Sequence of chain 6.C:
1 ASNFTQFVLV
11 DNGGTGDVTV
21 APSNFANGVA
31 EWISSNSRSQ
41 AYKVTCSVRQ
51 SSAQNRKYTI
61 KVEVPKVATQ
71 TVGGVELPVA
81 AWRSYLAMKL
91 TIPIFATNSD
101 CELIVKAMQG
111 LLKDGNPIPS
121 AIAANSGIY

Sequence of chain 1.C:
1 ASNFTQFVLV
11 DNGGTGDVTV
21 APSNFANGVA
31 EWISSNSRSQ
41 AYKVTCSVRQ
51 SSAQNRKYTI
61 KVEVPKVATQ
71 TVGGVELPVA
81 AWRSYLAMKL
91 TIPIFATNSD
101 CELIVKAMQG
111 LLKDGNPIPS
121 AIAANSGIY

Binding-site contacts:
Ligand atom N7 contacts residue THR45 of chain 1.C at 2.7 Å (h-bond).
Ligand atom OP2 contacts residue LYS57 of chain 6.C at 3.0 Å (salt-bridge).
Ligand atom N1 contacts residue SER47 of chain 1.C at 2.7 Å (h-bond).
Ligand atom N6 contacts residue THR45 of chain 1.C at 2.8 Å (h-bond).
Ligand atom P contacts residue ARG49 of chain 6.C at 3.7 Å.
Ligand atom OP2 contacts residue TYR85 of chain 1.C at 2.6 Å (h-bond).
Ligand atom P contacts residue SER51 of chain 6.C at 3.2 Å.
Ligand atom N9 contacts residue LYS61 of chain 1.C at 3.8 Å.
Ligand atom C2 contacts residue SER47 of chain 1.C at 3.2 Å.
Ligand atom OP1 contacts residue SER51 of chain 6.C at 2.7 Å (h-bond).
Ligand atom N7 contacts residue TYR85 of chain 1.C at 3.8 Å.
Ligand atom P contacts residue LYS57 of chain 6.C at 3.1 Å.
Ligand atom OP2 contacts residue LYS57 of chain 6.C at 3.5 Å (salt-bridge).
Ligand atom OP1 contacts residue ASN55 of chain 6.C at 3.0 Å (h-bond).
Ligand atom C6 contacts residue THR45 of chain 1.C at 3.4 Å.
Ligand atom N7 contacts residue LYS61 of chain 1.C at 3.4 Å.
Ligand atom OP1 contacts residue ASN55 of chain 6.C at 3.2 Å.
Ligand atom N1 contacts residue THR59 of chain 1.C at 3.4 Å.
Ligand atom C5' contacts residue ARG49 of chain 6.C at 2.6 Å.
Ligand atom OP2 contacts residue THR91 of chain 6.C at 3.7 Å.
Ligand atom N6 contacts residue THR59 of chain 1.C at 2.7 Å (h-bond).
Ligand atom O4' contacts residue LYS61 of chain 1.C at 3.7 Å.
Ligand atom N6 contacts residue CYS46 of chain 1.C at 3.6 Å (h-bond).
Ligand atom OP1 contacts residue LYS89 of chain 6.C at 3.5 Å (salt-bridge).
Ligand atom C4' contacts residue ARG49 of chain 6.C at 3.6 Å.
Ligand atom OP2 contacts residue LYS89 of chain 6.C at 3.5 Å (salt-bridge).
Ligand atom OP2 contacts residue LYS43 of chain 1.C at 2.7 Å (salt-bridge).
Ligand atom C8 contacts residue LYS61 of chain 1.C at 3.6 Å.
Ligand atom C6 contacts residue THR59 of chain 1.C at 3.5 Å.
Ligand atom O3' contacts residue SER51 of chain 6.C at 3.3 Å (h-bond).
Ligand atom OP1 contacts residue LYS57 of chain 6.C at 2.9 Å.
Ligand atom O5' contacts residue ARG49 of chain 6.C at 3.6 Å (salt-bridge).
Ligand atom C5' contacts residue LYS57 of chain 6.C at 3.8 Å.
Ligand atom O5' contacts residue LYS89 of chain 6.C at 3.2 Å (salt-bridge).
Ligand atom O5' contacts residue LYS57 of chain 6.C at 2.8 Å (salt-bridge).
Ligand atom O3' contacts residue ARG49 of chain 6.C at 3.6 Å (salt-bridge).
Ligand atom C5 contacts residue THR45 of chain 1.C at 3.4 Å.
Ligand atom OP2 contacts residue SER51 of chain 6.C at 3.3 Å (h-bond).
Ligand atom OP1 contacts residue ARG49 of chain 6.C at 2.6 Å (salt-bridge).
Ligand atom OP1 contacts residue SER52 of chain 6.C at 3.1 Å.

This protein binds this small molecule.
Small molecule (SMILES): Nc1ccn([C@@H]2O[C@H](CO[P](=O)(O)O[C@H]3[C@@H](O)[C@H](n4cnc5c(N)ncnc54)O[C@@H]3CO[P](=O)(O)O[C@H]3[C@@H](O)[C@H](n4cnc5c(=O)nc(N)[nH]c54)O[C@@H]3CO[P](=O)(O)O[C@H]3[C@@H](O)[C@H](n4cnc5c(N)ncnc54)O[C@@H]3CO[P](=O)(O)O[C@H]3[C@@H](O)[C@H](n4cnc5c(N)ncnc54)O[C@@H]3CO[P](=O)(O)O[C@H]3[C@@H](O)[C@H](n4ccc(=O)[nH]c4=O)O[C@@H]3CO[P](=O)(O)O[C@H]3[C@@H](O)[C@H](n4ccc(N)nc4=O)O[C@@H]3CO[P](=O)(O)O[C@H]3[C@@H](O)[C@H](n4ccc(=O)[nH]c4=O)O[C@@H]3CO[P](=O)(O)O[C@H]3[C@@H](O)[C@H](n4cnc5c(=O)nc(N)[nH]c54)O[C@@H]3CO)[C@@H](O)[C@H]2O)c(=O)n1